A small-molecule ligand and the protein it binds are described below.
Small molecule (SMILES): C[C@@H]1CC[C@@]2(OC1)O[C@H]1C[C@H]3[C@@H]4CC=C5C[C@@H](OCCC(CO)CO)CC[C@]5(C)[C@H]4CC[C@]3(C)[C@H]1[C@@H]2C

Binding-site contacts:
Ligand atom C26 contacts residue GLN58 of chain 1.E at 4.0 Å.
Ligand atom C11 contacts residue ILE253 of chain 1.E at 3.6 Å (hydrophobic).
Ligand atom C51 contacts residue GLY57 of chain 1.E at 3.9 Å.
Ligand atom C12 contacts residue LEU249 of chain 1.E at 3.6 Å (hydrophobic).
Ligand atom C13 contacts residue LEU249 of chain 1.E at 4.0 Å (hydrophobic).
Ligand atom C22 contacts residue TYR61 of chain 1.E at 3.6 Å (hydrophobic).
Ligand atom C15 contacts residue MC31 of chain 1.IB at 3.7 Å.
Ligand atom O52 contacts residue TYR61 of chain 1.E at 3.3 Å.
Ligand atom O52 contacts residue GLY57 of chain 1.E at 3.0 Å (h-bond).
Ligand atom O16 contacts residue ILE253 of chain 1.E at 3.1 Å.
Ligand atom C13 contacts residue LEU46 of chain 1.E at 3.7 Å (hydrophobic).
Ligand atom C26 contacts residue GLY57 of chain 1.E at 3.6 Å.
Ligand atom O23 contacts residue GLN58 of chain 1.E at 3.7 Å.
Ligand atom O28 contacts residue GLY57 of chain 1.E at 3.7 Å.
Ligand atom C24 contacts residue TYR61 of chain 1.E at 3.7 Å (hydrophobic).
Ligand atom C18 contacts residue PHE62 of chain 1.E at 3.4 Å (hydrophobic).
Ligand atom C75 contacts residue GLN58 of chain 1.E at 4.1 Å.
Ligand atom O23 contacts residue TYR61 of chain 1.E at 3.7 Å.
Ligand atom C20 contacts residue TYR61 of chain 1.E at 4.0 Å (hydrophobic).
Ligand atom C13 contacts residue ILE253 of chain 1.E at 3.1 Å (hydrophobic).
Ligand atom C19 contacts residue PHE62 of chain 1.E at 3.5 Å (hydrophobic).
Ligand atom C25 contacts residue MC31 of chain 1.HB at 4.0 Å.
Ligand atom C17 contacts residue PHE62 of chain 1.E at 4.0 Å (hydrophobic).
Ligand atom C18 contacts residue LEU65 of chain 1.E at 3.2 Å (hydrophobic).
Ligand atom C05 contacts residue ILE253 of chain 1.E at 3.5 Å (hydrophobic).
Ligand atom C13 contacts residue LEU252 of chain 1.E at 3.7 Å (hydrophobic).
Ligand atom C27 contacts residue GLN58 of chain 1.E at 3.9 Å.
Ligand atom C27 contacts residue GLY57 of chain 1.E at 3.8 Å.
Ligand atom C04 contacts residue ILE253 of chain 1.E at 3.6 Å (hydrophobic).
Ligand atom C26 contacts residue TYR61 of chain 1.E at 4.0 Å (hydrophobic).
Ligand atom C04 contacts residue LEU65 of chain 1.E at 4.0 Å (hydrophobic).
Ligand atom C01 contacts residue LEU46 of chain 1.E at 3.9 Å (hydrophobic).
Ligand atom C78 contacts residue LEU54 of chain 1.E at 3.7 Å (hydrophobic).
Ligand atom C21 contacts residue TYR61 of chain 1.E at 3.5 Å (hydrophobic).
Ligand atom C21 contacts residue GLN58 of chain 1.E at 3.4 Å.
Ligand atom C19 contacts residue TYR61 of chain 1.E at 3.8 Å (hydrophobic).
Ligand atom C51 contacts residue TYR61 of chain 1.E at 3.6 Å (hydrophobic).
Ligand atom C24 contacts residue MC31 of chain 1.HB at 3.5 Å.
Ligand atom C12 contacts residue ILE253 of chain 1.E at 4.0 Å (hydrophobic).
Ligand atom C01 contacts residue MC31 of chain 1.IB at 4.0 Å.

Sequence of chain 1.E:
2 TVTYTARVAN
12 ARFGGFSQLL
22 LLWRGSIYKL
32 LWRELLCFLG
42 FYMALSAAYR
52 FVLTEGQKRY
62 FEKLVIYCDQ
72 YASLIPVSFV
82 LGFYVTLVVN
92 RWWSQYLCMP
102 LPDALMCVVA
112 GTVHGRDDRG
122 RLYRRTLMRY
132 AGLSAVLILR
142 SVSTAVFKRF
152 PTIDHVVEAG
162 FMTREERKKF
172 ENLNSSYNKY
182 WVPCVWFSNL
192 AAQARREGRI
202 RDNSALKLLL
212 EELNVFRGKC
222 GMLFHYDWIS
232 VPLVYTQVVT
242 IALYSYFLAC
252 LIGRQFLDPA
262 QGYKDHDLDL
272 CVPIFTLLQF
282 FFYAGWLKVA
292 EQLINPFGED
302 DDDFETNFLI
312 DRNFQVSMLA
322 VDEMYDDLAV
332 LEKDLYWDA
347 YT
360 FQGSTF